Sequence of chain 1.B:
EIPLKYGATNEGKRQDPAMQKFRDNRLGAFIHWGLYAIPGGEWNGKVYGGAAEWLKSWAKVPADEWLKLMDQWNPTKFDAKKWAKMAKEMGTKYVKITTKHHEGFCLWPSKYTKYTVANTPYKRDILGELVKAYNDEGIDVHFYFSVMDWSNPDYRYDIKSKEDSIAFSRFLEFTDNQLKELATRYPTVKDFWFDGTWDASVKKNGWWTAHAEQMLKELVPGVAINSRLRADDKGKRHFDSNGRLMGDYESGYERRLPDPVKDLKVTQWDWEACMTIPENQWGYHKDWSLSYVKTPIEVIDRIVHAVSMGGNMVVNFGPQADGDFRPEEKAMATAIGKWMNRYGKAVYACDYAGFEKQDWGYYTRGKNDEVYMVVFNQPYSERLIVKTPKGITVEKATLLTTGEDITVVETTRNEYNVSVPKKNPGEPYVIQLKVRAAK

Binding-site contacts:
Ligand atom NAV contacts residue ARG231 of chain 1.B at 3.4 Å (salt-bridge).
Ligand atom CAG contacts residue HIS35 of chain 1.B at 3.3 Å.
Ligand atom CAQ contacts residue ARG231 of chain 1.B at 3.5 Å.
Ligand atom OBB contacts residue TRP201 of chain 1.B at 3.4 Å.
Ligand atom CAB contacts residue ASP198 of chain 1.B at 3.4 Å.
Ligand atom OBA contacts residue HIS105 of chain 1.B at 2.9 Å (h-bond).
Ligand atom CAF contacts residue GLU56 of chain 1.B at 3.5 Å.
Ligand atom CAS contacts residue HIS241 of chain 1.B at 3.6 Å.
Ligand atom OAX contacts residue HIS104 of chain 1.B at 2.8 Å (h-bond).
Ligand atom OAX contacts residue HIS35 of chain 1.B at 2.7 Å (h-bond).
Ligand atom CAG contacts residue TRP285 of chain 1.B at 3.7 Å (hydrophobic).
Ligand atom CAJ contacts residue GLU257 of chain 1.B at 3.3 Å.
Ligand atom CAG contacts residue HIS104 of chain 1.B at 3.8 Å.
Ligand atom CAE contacts residue ASP198 of chain 1.B at 3.7 Å.
Ligand atom CAD contacts residue ASP198 of chain 1.B at 3.5 Å.
Ligand atom CAU contacts residue TRP285 of chain 1.B at 3.7 Å (hydrophobic).
Ligand atom CAA contacts residue GLU257 of chain 1.B at 3.1 Å.
Ligand atom OAY contacts residue TRP57 of chain 1.B at 3.4 Å (h-bond).
Ligand atom OBB contacts residue ARG231 of chain 1.B at 3.4 Å (salt-bridge).
Ligand atom CAN contacts residue ARG231 of chain 1.B at 3.8 Å.
Ligand atom OBA contacts residue TRP57 of chain 1.B at 2.8 Å (h-bond).
Ligand atom CAH contacts residue HIS241 of chain 1.B at 2.6 Å.
Ligand atom NAW contacts residue ASP198 of chain 1.B at 2.8 Å (salt-bridge).
Ligand atom CAA contacts residue ASP198 of chain 1.B at 3.3 Å.
Ligand atom CAE contacts residue GLU257 of chain 1.B at 3.2 Å.
Ligand atom CAC contacts residue HIS241 of chain 1.B at 3.2 Å.
Ligand atom OAY contacts residue GLU56 of chain 1.B at 2.7 Å (salt-bridge).
Ligand atom CAU contacts residue GLU257 of chain 1.B at 3.6 Å.
Ligand atom CAD contacts residue TRP201 of chain 1.B at 3.4 Å (hydrophobic).
Ligand atom NAV contacts residue GLU257 of chain 1.B at 3.1 Å (salt-bridge).
Ligand atom OAX contacts residue ASP198 of chain 1.B at 3.2 Å (salt-bridge).
Ligand atom CAD contacts residue GLU257 of chain 1.B at 3.7 Å.
Ligand atom OAY contacts residue HIS104 of chain 1.B at 2.9 Å.
Ligand atom CAE contacts residue TRP285 of chain 1.B at 3.6 Å (hydrophobic).
Ligand atom CAB contacts residue HIS105 of chain 1.B at 3.5 Å.
Ligand atom CAP contacts residue GLU257 of chain 1.B at 3.3 Å.
Ligand atom OAZ contacts residue GLU257 of chain 1.B at 3.4 Å (salt-bridge).
Ligand atom OAX contacts residue TYR147 of chain 1.B at 3.2 Å (h-bond).
Ligand atom NAW contacts residue GLU257 of chain 1.B at 3.0 Å (salt-bridge).
Ligand atom CAI contacts residue GLU257 of chain 1.B at 3.0 Å.

The small molecule below binds the protein below.
Small molecule (SMILES): C[C@@H]1N[C@H](CNC(=O)c2cccc3c2C(=O)c2ccccc2-3)[C@@H](O)[C@H](O)[C@@H]1O